Sequence of chain 1.D:
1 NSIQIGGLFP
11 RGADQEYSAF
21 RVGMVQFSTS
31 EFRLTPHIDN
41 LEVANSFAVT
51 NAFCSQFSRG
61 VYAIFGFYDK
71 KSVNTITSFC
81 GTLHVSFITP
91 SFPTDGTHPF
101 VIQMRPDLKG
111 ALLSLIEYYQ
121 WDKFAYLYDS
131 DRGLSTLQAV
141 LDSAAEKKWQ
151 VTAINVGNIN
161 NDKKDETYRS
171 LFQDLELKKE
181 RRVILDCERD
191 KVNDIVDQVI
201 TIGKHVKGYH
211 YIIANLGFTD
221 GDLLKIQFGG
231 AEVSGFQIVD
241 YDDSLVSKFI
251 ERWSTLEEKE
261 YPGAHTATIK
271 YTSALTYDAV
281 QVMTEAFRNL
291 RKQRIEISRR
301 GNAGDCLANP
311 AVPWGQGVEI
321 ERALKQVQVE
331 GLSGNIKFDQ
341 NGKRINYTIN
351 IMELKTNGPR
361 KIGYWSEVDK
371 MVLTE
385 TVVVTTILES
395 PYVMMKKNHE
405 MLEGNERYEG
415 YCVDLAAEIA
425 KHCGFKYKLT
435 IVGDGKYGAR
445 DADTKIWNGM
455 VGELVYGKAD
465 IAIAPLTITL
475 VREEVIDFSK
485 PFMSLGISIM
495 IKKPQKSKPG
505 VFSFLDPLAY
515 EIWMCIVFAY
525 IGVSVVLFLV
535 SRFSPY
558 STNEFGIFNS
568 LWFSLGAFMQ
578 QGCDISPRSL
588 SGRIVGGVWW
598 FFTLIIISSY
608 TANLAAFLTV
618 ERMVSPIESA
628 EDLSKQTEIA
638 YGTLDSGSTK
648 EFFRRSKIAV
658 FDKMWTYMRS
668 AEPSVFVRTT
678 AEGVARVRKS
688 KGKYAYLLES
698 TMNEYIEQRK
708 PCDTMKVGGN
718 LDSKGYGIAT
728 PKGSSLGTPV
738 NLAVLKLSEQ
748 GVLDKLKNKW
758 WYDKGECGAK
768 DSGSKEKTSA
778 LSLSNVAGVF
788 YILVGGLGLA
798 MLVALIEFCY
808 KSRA

A protein and the small-molecule ligand that binds it are described below.
Small molecule (SMILES): N[C@@H](Cn1oc(=O)[nH]c1=O)C(=O)O

Binding-site contacts:
Ligand atom O20 contacts residue TYR441 of chain 1.D at 3.9 Å.
Ligand atom O16 contacts residue ARG476 of chain 1.D at 2.5 Å (salt-bridge).
Ligand atom O16 contacts residue TYR441 of chain 1.D at 3.7 Å.
Ligand atom O17 contacts residue LEU470 of chain 1.D at 3.6 Å.
Ligand atom O17 contacts residue THR471 of chain 1.D at 3.1 Å (h-bond).
Ligand atom O19 contacts residue THR677 of chain 1.D at 2.3 Å (h-bond).
Ligand atom C05 contacts residue TYR693 of chain 1.D at 3.7 Å (hydrophobic).
Ligand atom C05 contacts residue LEU641 of chain 1.D at 3.7 Å (hydrophobic).
Ligand atom N15 contacts residue TYR693 of chain 1.D at 3.1 Å (h-bond).
Ligand atom O17 contacts residue ARG476 of chain 1.D at 2.8 Å (salt-bridge).
Ligand atom C04 contacts residue GLU696 of chain 1.D at 3.4 Å.
Ligand atom C02 contacts residue SER645 of chain 1.D at 3.7 Å.
Ligand atom C03 contacts residue THR646 of chain 1.D at 3.8 Å.
Ligand atom C01 contacts residue SER645 of chain 1.D at 3.1 Å.
Ligand atom O19 contacts residue GLU696 of chain 1.D at 3.5 Å (salt-bridge).
Ligand atom C04 contacts residue LEU641 of chain 1.D at 3.5 Å (hydrophobic).
Ligand atom N15 contacts residue LEU641 of chain 1.D at 3.3 Å.
Ligand atom O20 contacts residue GLU696 of chain 1.D at 3.2 Å (salt-bridge).
Ligand atom C05 contacts residue THR677 of chain 1.D at 3.5 Å.
Ligand atom O16 contacts residue SER645 of chain 1.D at 2.7 Å (h-bond).
Ligand atom O17 contacts residue PRO469 of chain 1.D at 3.3 Å (h-bond).
Ligand atom C03 contacts residue GLU696 of chain 1.D at 3.3 Å.
Ligand atom NP3 contacts residue GLU696 of chain 1.D at 3.8 Å.
Ligand atom O18 contacts residue LEU641 of chain 1.D at 3.4 Å.
Ligand atom C01 contacts residue ARG476 of chain 1.D at 3.4 Å.
Ligand atom O19 contacts residue TYR693 of chain 1.D at 3.5 Å (h-bond).
Ligand atom C03 contacts residue SER645 of chain 1.D at 3.6 Å.
Ligand atom O16 contacts residue GLY644 of chain 1.D at 3.4 Å.
Ligand atom C04 contacts residue THR646 of chain 1.D at 3.9 Å.
Ligand atom C05 contacts residue GLU696 of chain 1.D at 3.3 Å.
Ligand atom O17 contacts residue SER645 of chain 1.D at 3.5 Å (h-bond).
Ligand atom C01 contacts residue THR471 of chain 1.D at 3.7 Å.
Ligand atom O19 contacts residue LEU641 of chain 1.D at 3.8 Å.
Ligand atom NP3 contacts residue PRO469 of chain 1.D at 3.7 Å.
Ligand atom C03 contacts residue GLY644 of chain 1.D at 3.6 Å.
Ligand atom O18 contacts residue THR646 of chain 1.D at 3.3 Å.
Ligand atom NP3 contacts residue TYR441 of chain 1.D at 3.3 Å.
Ligand atom N14 contacts residue GLU696 of chain 1.D at 3.0 Å (salt-bridge).
Ligand atom C02 contacts residue GLU696 of chain 1.D at 3.3 Å.
Ligand atom N15 contacts residue GLU696 of chain 1.D at 3.9 Å.